Sequence of chain 1.A:
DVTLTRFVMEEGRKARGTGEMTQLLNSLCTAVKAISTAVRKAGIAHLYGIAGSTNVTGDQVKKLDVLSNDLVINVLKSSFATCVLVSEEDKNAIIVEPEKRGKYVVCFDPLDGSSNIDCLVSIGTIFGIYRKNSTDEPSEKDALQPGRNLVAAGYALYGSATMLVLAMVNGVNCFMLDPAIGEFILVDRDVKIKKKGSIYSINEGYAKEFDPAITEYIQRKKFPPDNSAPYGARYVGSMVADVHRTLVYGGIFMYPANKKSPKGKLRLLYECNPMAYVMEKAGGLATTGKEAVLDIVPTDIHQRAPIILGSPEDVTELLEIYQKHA

This protein binds this small molecule.
Small molecule (SMILES): O=P(O)(O)OC[C@H]1O[C@](O)(CO)[C@@H](O)[C@@H]1O

Sequence of chain 2.A:
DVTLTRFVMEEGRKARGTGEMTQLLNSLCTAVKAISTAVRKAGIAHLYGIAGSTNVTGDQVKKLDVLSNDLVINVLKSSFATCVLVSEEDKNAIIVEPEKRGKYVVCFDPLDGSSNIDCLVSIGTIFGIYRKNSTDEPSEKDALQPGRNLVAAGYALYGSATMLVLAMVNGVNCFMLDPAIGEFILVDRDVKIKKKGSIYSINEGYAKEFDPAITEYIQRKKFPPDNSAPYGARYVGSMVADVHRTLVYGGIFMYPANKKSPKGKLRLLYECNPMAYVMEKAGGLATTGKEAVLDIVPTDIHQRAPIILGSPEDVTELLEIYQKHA

Binding-site contacts:
Ligand atom O1 contacts residue ARG277 of chain 2.A at 3.6 Å.
Ligand atom O6 contacts residue TYR265 of chain 2.A at 3.5 Å.
Ligand atom P contacts residue TYR245 of chain 2.A at 3.9 Å.
Ligand atom C6 contacts residue GLY247 of chain 2.A at 3.6 Å.
Ligand atom O1P contacts residue TYR265 of chain 2.A at 2.6 Å (h-bond).
Ligand atom C1 contacts residue LYS275 of chain 2.A at 3.8 Å.
Ligand atom O3 contacts residue GLY123 of chain 2.A at 3.5 Å (h-bond).
Ligand atom P contacts residue ASN213 of chain 2.A at 3.6 Å.
Ligand atom C3 contacts residue ASP122 of chain 2.A at 3.6 Å.
Ligand atom O5 contacts residue LYS275 of chain 2.A at 2.9 Å (salt-bridge).
Ligand atom O6 contacts residue LYS275 of chain 2.A at 3.1 Å (salt-bridge).
Ligand atom C1 contacts residue PO41 of chain 2.D at 3.2 Å.
Ligand atom C5 contacts residue LYS275 of chain 2.A at 3.8 Å.
Ligand atom O3P contacts residue TYR265 of chain 2.A at 3.8 Å.
Ligand atom O2 contacts residue PO41 of chain 2.D at 2.7 Å (h-bond).
Ligand atom C5 contacts residue GLY247 of chain 2.A at 3.9 Å.
Ligand atom O2P contacts residue ASN213 of chain 2.A at 3.9 Å.
Ligand atom O3P contacts residue ASN213 of chain 2.A at 2.8 Å (h-bond).
Ligand atom O3 contacts residue PO41 of chain 2.D at 3.9 Å.
Ligand atom O1 contacts residue LYS275 of chain 2.A at 3.1 Å.
Ligand atom O3 contacts residue SER248 of chain 2.A at 3.8 Å.
Ligand atom O2 contacts residue SER124 of chain 2.A at 3.8 Å.
Ligand atom C6 contacts residue TYR245 of chain 2.A at 3.6 Å (hydrophobic).
Ligand atom C3 contacts residue MET249 of chain 2.A at 3.7 Å (hydrophobic).
Ligand atom C4 contacts residue GLY247 of chain 2.A at 3.2 Å.
Ligand atom O2 contacts residue GLY123 of chain 2.A at 3.7 Å.
Ligand atom O3P contacts residue TYR245 of chain 2.A at 2.6 Å (h-bond).
Ligand atom O3 contacts residue ASP122 of chain 2.A at 2.6 Å (salt-bridge).
Ligand atom C1 contacts residue ARG277 of chain 2.A at 3.7 Å.
Ligand atom C1 contacts residue GLU281 of chain 2.A at 3.5 Å.
Ligand atom O1P contacts residue TYR216 of chain 2.A at 2.6 Å (h-bond).
Ligand atom O2P contacts residue ARG244 of chain 1.A at 2.7 Å (salt-bridge).
Ligand atom O1 contacts residue PO41 of chain 2.D at 2.6 Å (h-bond).
Ligand atom P contacts residue ARG244 of chain 1.A at 3.8 Å.
Ligand atom O3 contacts residue MET249 of chain 2.A at 3.0 Å (h-bond).
Ligand atom P contacts residue TYR265 of chain 2.A at 3.7 Å.
Ligand atom O3P contacts residue ARG244 of chain 1.A at 3.4 Å (salt-bridge).
Ligand atom O4 contacts residue MET249 of chain 2.A at 3.2 Å (h-bond).
Ligand atom C2 contacts residue PO41 of chain 2.D at 3.6 Å.
Ligand atom C4 contacts residue MET249 of chain 2.A at 3.5 Å (hydrophobic).